Sequence of chain 1.A:
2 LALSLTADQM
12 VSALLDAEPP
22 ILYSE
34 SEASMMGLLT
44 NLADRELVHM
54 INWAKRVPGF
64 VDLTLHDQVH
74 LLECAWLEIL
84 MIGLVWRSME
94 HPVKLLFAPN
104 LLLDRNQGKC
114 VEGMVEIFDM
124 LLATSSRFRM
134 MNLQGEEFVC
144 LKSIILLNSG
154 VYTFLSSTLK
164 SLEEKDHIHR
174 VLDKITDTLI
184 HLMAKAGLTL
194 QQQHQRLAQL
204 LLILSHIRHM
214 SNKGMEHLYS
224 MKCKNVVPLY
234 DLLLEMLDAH

This protein binds this small molecule.
Small molecule (SMILES): O=c1c(-c2ccc(O)cc2)coc2cc(O)cc(O)c12

Binding-site contacts:
Ligand atom C6 contacts residue LEU42 of chain 1.A at 4.0 Å (hydrophobic).
Ligand atom C2 contacts residue LEU221 of chain 1.A at 4.2 Å (hydrophobic).
Ligand atom O14 contacts residue GLU49 of chain 1.A at 2.6 Å (salt-bridge).
Ligand atom O6 contacts residue PHE100 of chain 1.A at 3.9 Å.
Ligand atom C8 contacts residue ALA46 of chain 1.A at 4.0 Å (hydrophobic).
Ligand atom C10 contacts residue LEU42 of chain 1.A at 4.2 Å (hydrophobic).
Ligand atom O2 contacts residue MET39 of chain 1.A at 3.2 Å.
Ligand atom C3 contacts residue MET117 of chain 1.A at 3.9 Å (hydrophobic).
Ligand atom C11 contacts residue PHE100 of chain 1.A at 4.0 Å (hydrophobic).
Ligand atom C16 contacts residue LEU42 of chain 1.A at 3.6 Å (hydrophobic).
Ligand atom C12 contacts residue PHE100 of chain 1.A at 4.2 Å (hydrophobic).
Ligand atom C13 contacts residue MET84 of chain 1.A at 4.2 Å (hydrophobic).
Ligand atom C1 contacts residue MET39 of chain 1.A at 3.7 Å (hydrophobic).
Ligand atom C14 contacts residue GLU49 of chain 1.A at 3.2 Å.
Ligand atom C15 contacts residue LEU45 of chain 1.A at 4.0 Å (hydrophobic).
Ligand atom C16 contacts residue PHE100 of chain 1.A at 4.1 Å (hydrophobic).
Ligand atom C2 contacts residue HIS220 of chain 1.A at 3.4 Å.
Ligand atom C13 contacts residue LEU87 of chain 1.A at 4.1 Å (hydrophobic).
Ligand atom C4 contacts residue ILE120 of chain 1.A at 4.1 Å (hydrophobic).
Ligand atom O4 contacts residue ILE120 of chain 1.A at 2.9 Å.
Ligand atom O2 contacts residue LEU221 of chain 1.A at 3.4 Å.
Ligand atom O2 contacts residue HIS220 of chain 1.A at 2.5 Å (h-bond).
Ligand atom C2 contacts residue MET117 of chain 1.A at 4.2 Å (hydrophobic).
Ligand atom C8 contacts residue LEU42 of chain 1.A at 3.7 Å (hydrophobic).
Ligand atom C5 contacts residue LEU42 of chain 1.A at 3.9 Å (hydrophobic).
Ligand atom C14 contacts residue LEU83 of chain 1.A at 4.0 Å (hydrophobic).
Ligand atom C15 contacts residue GLU49 of chain 1.A at 3.0 Å.
Ligand atom C1 contacts residue LEU221 of chain 1.A at 3.8 Å (hydrophobic).
Ligand atom C2 contacts residue MET39 of chain 1.A at 3.8 Å (hydrophobic).
Ligand atom C16 contacts residue ALA46 of chain 1.A at 4.0 Å (hydrophobic).
Ligand atom O9 contacts residue LEU42 of chain 1.A at 3.9 Å.
Ligand atom C4 contacts residue LEU42 of chain 1.A at 4.2 Å (hydrophobic).
Ligand atom C12 contacts residue LEU83 of chain 1.A at 4.1 Å (hydrophobic).
Ligand atom C14 contacts residue ARG90 of chain 1.A at 4.0 Å.
Ligand atom O14 contacts residue ARG90 of chain 1.A at 2.9 Å (salt-bridge).
Ligand atom C7 contacts residue LEU42 of chain 1.A at 4.2 Å (hydrophobic).
Ligand atom C15 contacts residue PHE100 of chain 1.A at 4.1 Å (hydrophobic).
Ligand atom O14 contacts residue LEU83 of chain 1.A at 3.7 Å.
Ligand atom C13 contacts residue LEU83 of chain 1.A at 3.5 Å (hydrophobic).
Ligand atom C3 contacts residue HIS220 of chain 1.A at 3.4 Å.